Binding-site contacts:
Ligand atom C8 contacts residue ASN445 of chain 1.A at 3.6 Å.
Ligand atom C6 contacts residue MET379 of chain 1.A at 3.8 Å (hydrophobic).
Ligand atom O5 contacts residue ASN341 of chain 1.A at 2.3 Å (h-bond).
Ligand atom C3 contacts residue ASN341 of chain 1.A at 4.1 Å.
Ligand atom O7 contacts residue LYS340 of chain 1.A at 3.6 Å.
Ligand atom C7 contacts residue ASN341 of chain 1.A at 3.8 Å.
Ligand atom O6 contacts residue MET379 of chain 1.A at 3.3 Å (h-bond).
Ligand atom C4 contacts residue ASN341 of chain 1.A at 4.3 Å.
Ligand atom N2 contacts residue THR446 of chain 1.A at 4.0 Å.
Ligand atom C3 contacts residue NAG1 of chain 1.BA at 4.5 Å.
Ligand atom O7 contacts residue THR446 of chain 1.A at 2.8 Å (h-bond).
Ligand atom O3 contacts residue NAG1 of chain 1.BA at 3.0 Å.
Ligand atom O6 contacts residue ASN341 of chain 1.A at 4.4 Å.
Ligand atom C8 contacts residue THR446 of chain 1.A at 3.2 Å.
Ligand atom C1 contacts residue ASN341 of chain 1.A at 1.6 Å.
Ligand atom N2 contacts residue ASN341 of chain 1.A at 3.5 Å (h-bond).
Ligand atom C2 contacts residue ASN341 of chain 1.A at 2.9 Å.
Ligand atom C8 contacts residue LYS340 of chain 1.A at 3.4 Å.
Ligand atom O7 contacts residue ASN341 of chain 1.A at 2.9 Å (h-bond).
Ligand atom C5 contacts residue ASN341 of chain 1.A at 3.6 Å.
Ligand atom C7 contacts residue THR446 of chain 1.A at 3.1 Å.
Ligand atom C7 contacts residue LYS340 of chain 1.A at 3.9 Å.

Sequence of chain 1.A:
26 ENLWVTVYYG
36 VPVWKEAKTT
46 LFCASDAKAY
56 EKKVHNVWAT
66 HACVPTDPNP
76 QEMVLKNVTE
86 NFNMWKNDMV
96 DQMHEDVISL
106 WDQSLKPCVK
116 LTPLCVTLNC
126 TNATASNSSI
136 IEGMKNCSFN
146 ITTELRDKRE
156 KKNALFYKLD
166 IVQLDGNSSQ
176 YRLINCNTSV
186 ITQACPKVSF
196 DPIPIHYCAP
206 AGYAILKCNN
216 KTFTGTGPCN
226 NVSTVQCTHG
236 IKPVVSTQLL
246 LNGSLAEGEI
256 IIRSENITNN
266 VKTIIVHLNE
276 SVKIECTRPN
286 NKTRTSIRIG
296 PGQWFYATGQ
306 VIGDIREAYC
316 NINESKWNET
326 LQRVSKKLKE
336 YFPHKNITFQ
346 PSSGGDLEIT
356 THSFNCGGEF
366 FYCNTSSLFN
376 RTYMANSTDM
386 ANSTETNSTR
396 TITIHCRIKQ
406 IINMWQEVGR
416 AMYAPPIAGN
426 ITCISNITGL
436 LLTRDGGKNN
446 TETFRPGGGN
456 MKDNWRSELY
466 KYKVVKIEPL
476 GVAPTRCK

A protein and the small-molecule ligand that binds it are described below.
Small molecule (SMILES): CC(=O)N[C@@H]1[C@@H](O)[C@H](O)[C@@H](CO)O[C@H]1O